Sequence of chain 1.A:
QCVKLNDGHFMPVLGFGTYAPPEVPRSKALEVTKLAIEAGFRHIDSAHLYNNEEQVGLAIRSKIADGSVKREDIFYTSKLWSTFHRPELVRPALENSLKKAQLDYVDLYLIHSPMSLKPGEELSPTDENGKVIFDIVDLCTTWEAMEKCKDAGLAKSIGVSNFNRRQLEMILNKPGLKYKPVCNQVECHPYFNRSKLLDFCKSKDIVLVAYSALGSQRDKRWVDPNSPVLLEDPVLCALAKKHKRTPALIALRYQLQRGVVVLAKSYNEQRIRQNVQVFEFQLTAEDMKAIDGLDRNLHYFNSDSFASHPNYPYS

This small molecule binds to this protein.
Small molecule (SMILES): O=C(O)c1ccccc1Nc1cccc(C(F)(F)F)c1

Binding-site contacts:
Ligand atom C6 contacts residue LEU261 of chain 1.A at 4.4 Å (hydrophobic).
Ligand atom C1' contacts residue VAL18 of chain 1.A at 4.4 Å (hydrophobic).
Ligand atom C7 contacts residue VAL18 of chain 1.A at 4.2 Å (hydrophobic).
Ligand atom C4 contacts residue VAL265 of chain 1.A at 3.5 Å (hydrophobic).
Ligand atom C5 contacts residue VAL18 of chain 1.A at 3.8 Å (hydrophobic).
Ligand atom C5' contacts residue LEU261 of chain 1.A at 4.5 Å (hydrophobic).
Ligand atom C6 contacts residue VAL18 of chain 1.A at 3.6 Å (hydrophobic).
Ligand atom C4 contacts residue GLY264 of chain 1.A at 3.6 Å.
Ligand atom C4' contacts residue PHE284 of chain 1.A at 4.2 Å (hydrophobic).
Ligand atom O2 contacts residue VAL18 of chain 1.A at 4.3 Å.
Ligand atom C7' contacts residue GLN6 of chain 1.A at 4.1 Å.
Ligand atom F1 contacts residue GLN6 of chain 1.A at 3.0 Å.
Ligand atom O2 contacts residue VAL8 of chain 1.A at 4.3 Å.
Ligand atom C3 contacts residue VAL18 of chain 1.A at 4.0 Å (hydrophobic).
Ligand atom N contacts residue VAL18 of chain 1.A at 4.1 Å.
Ligand atom C4 contacts residue VAL18 of chain 1.A at 4.0 Å (hydrophobic).
Ligand atom C3 contacts residue VAL265 of chain 1.A at 3.8 Å (hydrophobic).
Ligand atom F2 contacts residue GLN6 of chain 1.A at 3.1 Å.
Ligand atom C4 contacts residue VAL266 of chain 1.A at 4.2 Å (hydrophobic).
Ligand atom O1 contacts residue VAL8 of chain 1.A at 3.3 Å.
Ligand atom C7 contacts residue CYS7 of chain 1.A at 3.7 Å (hydrophobic).
Ligand atom C2 contacts residue GLY264 of chain 1.A at 4.1 Å.
Ligand atom C4 contacts residue LEU261 of chain 1.A at 3.7 Å (hydrophobic).
Ligand atom C6' contacts residue LEU261 of chain 1.A at 4.2 Å (hydrophobic).
Ligand atom C1 contacts residue VAL18 of chain 1.A at 3.6 Å (hydrophobic).
Ligand atom C3 contacts residue VAL266 of chain 1.A at 4.0 Å (hydrophobic).
Ligand atom C2 contacts residue VAL18 of chain 1.A at 3.9 Å (hydrophobic).
Ligand atom C2 contacts residue VAL8 of chain 1.A at 3.7 Å (hydrophobic).
Ligand atom C5 contacts residue LEU261 of chain 1.A at 3.5 Å (hydrophobic).
Ligand atom C3 contacts residue GLY264 of chain 1.A at 3.3 Å.
Ligand atom O2 contacts residue CYS7 of chain 1.A at 3.1 Å (h-bond).
Ligand atom F2 contacts residue PHE284 of chain 1.A at 3.6 Å.
Ligand atom C7 contacts residue VAL8 of chain 1.A at 3.7 Å (hydrophobic).
Ligand atom C5' contacts residue ARG258 of chain 1.A at 4.2 Å.
Ligand atom C1 contacts residue VAL8 of chain 1.A at 4.0 Å (hydrophobic).
Ligand atom O1 contacts residue CYS7 of chain 1.A at 4.0 Å.